Sequence of chain 1.A:
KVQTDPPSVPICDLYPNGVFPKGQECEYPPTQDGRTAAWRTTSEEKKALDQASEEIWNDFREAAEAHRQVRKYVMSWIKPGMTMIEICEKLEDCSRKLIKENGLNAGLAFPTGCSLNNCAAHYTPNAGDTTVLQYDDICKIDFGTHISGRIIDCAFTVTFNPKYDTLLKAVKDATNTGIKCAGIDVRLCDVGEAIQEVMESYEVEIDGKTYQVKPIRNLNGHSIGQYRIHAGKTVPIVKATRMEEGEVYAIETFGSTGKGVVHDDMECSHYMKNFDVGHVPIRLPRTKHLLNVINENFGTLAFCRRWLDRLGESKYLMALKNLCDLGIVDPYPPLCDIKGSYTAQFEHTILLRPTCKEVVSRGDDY

Binding-site contacts:
Ligand atom O03 contacts residue GLU257 of chain 1.A at 3.3 Å (salt-bridge).
Ligand atom C16 contacts residue HIS232 of chain 1.A at 3.5 Å.
Ligand atom C09 contacts residue ALA307 of chain 1.A at 3.5 Å (hydrophobic).
Ligand atom O03 contacts residue ASP155 of chain 1.A at 3.4 Å (salt-bridge).
Ligand atom C15 contacts residue HIS232 of chain 1.A at 3.8 Å.
Ligand atom N05 contacts residue ILE231 of chain 1.A at 3.7 Å.
Ligand atom C07 contacts residue PO41 of chain 1.J at 1.3 Å.
Ligand atom C17 contacts residue TYR337 of chain 1.A at 3.7 Å (hydrophobic).
Ligand atom C02 contacts residue MN1 of chain 1.M at 3.3 Å.
Ligand atom CL1 contacts residue PO41 of chain 1.J at 1.6 Å.
Ligand atom N01 contacts residue PO41 of chain 1.B at 3.1 Å (h-bond).
Ligand atom C02 contacts residue HIS224 of chain 1.A at 3.2 Å.
Ligand atom C08 contacts residue ALA307 of chain 1.A at 3.4 Å (hydrophobic).
Ligand atom C16 contacts residue TYR337 of chain 1.A at 3.6 Å (hydrophobic).
Ligand atom CL1 contacts residue HIS275 of chain 1.A at 3.7 Å.
Ligand atom C04 contacts residue ILE231 of chain 1.A at 3.7 Å (hydrophobic).
Ligand atom CL1 contacts residue TYR276 of chain 1.A at 3.5 Å.
Ligand atom N01 contacts residue HIS224 of chain 1.A at 2.9 Å (h-bond).
Ligand atom C15 contacts residue TYR337 of chain 1.A at 3.7 Å (hydrophobic).
Ligand atom C13 contacts residue PO41 of chain 1.J at 2.4 Å.
Ligand atom C19 contacts residue PO41 of chain 1.B at 3.8 Å.
Ligand atom C12 contacts residue PO41 of chain 1.J at 1.4 Å.
Ligand atom C07 contacts residue PHE112 of chain 1.A at 3.7 Å (hydrophobic).
Ligand atom C04 contacts residue PO41 of chain 1.J at 2.7 Å.
Ligand atom C06 contacts residue PO41 of chain 1.J at 1.3 Å.
Ligand atom C14 contacts residue PO41 of chain 1.J at 3.6 Å.
Ligand atom C15 contacts residue ILE231 of chain 1.A at 3.7 Å (hydrophobic).
Ligand atom C17 contacts residue HIS232 of chain 1.A at 3.7 Å.
Ligand atom C08 contacts residue HIS275 of chain 1.A at 3.6 Å.
Ligand atom N05 contacts residue PO41 of chain 1.J at 2.2 Å (h-bond).
Ligand atom C09 contacts residue PO41 of chain 1.J at 0.8 Å.
Ligand atom C08 contacts residue PO41 of chain 1.J at 0.5 Å.
Ligand atom O03 contacts residue HIS224 of chain 1.A at 2.8 Å (h-bond).
Ligand atom C11 contacts residue PO41 of chain 1.J at 1.4 Å.
Ligand atom CL1 contacts residue ALA307 of chain 1.A at 3.4 Å.
Ligand atom O03 contacts residue PO41 of chain 1.B at 3.1 Å (h-bond).
Ligand atom C02 contacts residue PO41 of chain 1.B at 3.2 Å.
Ligand atom O03 contacts residue MN1 of chain 1.M at 2.2 Å.
Ligand atom C11 contacts residue TYR337 of chain 1.A at 3.7 Å (hydrophobic).
Ligand atom CL1 contacts residue TYR337 of chain 1.A at 3.3 Å.

A protein and the small-molecule ligand that binds it are described below.
Small molecule (SMILES): NC(=O)c1[nH]c2ccc(Cl)cc2c1-c1ccccc1